Binding-site contacts:
Ligand atom CD1 contacts residue PHE39 of chain 1.A at 3.6 Å (hydrophobic).
Ligand atom CE2 contacts residue ILE45 of chain 1.A at 3.6 Å (hydrophobic).
Ligand atom CG contacts residue PHE39 of chain 1.A at 3.7 Å (hydrophobic).
Ligand atom CB contacts residue MET46 of chain 1.A at 3.7 Å (hydrophobic).
Ligand atom CE2 contacts residue GLY42 of chain 1.A at 3.8 Å.
Ligand atom CLL contacts residue ILE83 of chain 1.A at 3.6 Å.
Ligand atom CD2 contacts residue HIS80 of chain 1.A at 3.7 Å.
Ligand atom CZ contacts residue ILE45 of chain 1.A at 3.4 Å (hydrophobic).
Ligand atom CH2 contacts residue ILE45 of chain 1.A at 3.6 Å (hydrophobic).
Ligand atom CH2 contacts residue LYS35 of chain 1.A at 3.6 Å.
Ligand atom CZ3 contacts residue ILE45 of chain 1.A at 3.4 Å (hydrophobic).
Ligand atom CZ contacts residue PHE39 of chain 1.A at 3.7 Å (hydrophobic).
Ligand atom CD1 contacts residue GLY42 of chain 1.A at 3.5 Å.
Ligand atom CE3 contacts residue VAL77 of chain 1.A at 3.8 Å (hydrophobic).
Ligand atom CE2 contacts residue GLY42 of chain 1.A at 3.7 Å.
Ligand atom CE1 contacts residue PHE39 of chain 1.A at 3.6 Å (hydrophobic).
Ligand atom NE1 contacts residue PHE39 of chain 1.A at 3.7 Å.
Ligand atom CE2 contacts residue LYS35 of chain 1.A at 3.6 Å.
Ligand atom CD1 contacts residue TYR51 of chain 1.A at 3.5 Å (hydrophobic).
Ligand atom O contacts residue VAL77 of chain 1.A at 3.8 Å.
Ligand atom CE1 contacts residue TYR51 of chain 1.A at 3.7 Å (hydrophobic).
Ligand atom CZ2 contacts residue LYS35 of chain 1.A at 3.2 Å.
Ligand atom CD2 contacts residue PHE39 of chain 1.A at 3.8 Å (hydrophobic).
Ligand atom CE2 contacts residue LEU38 of chain 1.A at 3.8 Å (hydrophobic).
Ligand atom CB contacts residue TYR51 of chain 1.A at 3.8 Å (hydrophobic).
Ligand atom CD1 contacts residue LEU38 of chain 1.A at 3.5 Å (hydrophobic).
Ligand atom NE1 contacts residue LEU38 of chain 1.A at 2.7 Å (h-bond).
Ligand atom CE2 contacts residue PHE39 of chain 1.A at 3.8 Å (hydrophobic).
Ligand atom CD1 contacts residue LEU38 of chain 1.A at 3.7 Å (hydrophobic).
Ligand atom NE1 contacts residue LYS35 of chain 1.A at 3.3 Å (salt-bridge).
Ligand atom CZ3 contacts residue LEU38 of chain 1.A at 3.8 Å (hydrophobic).
Ligand atom O contacts residue GLN56 of chain 1.A at 3.4 Å.
Ligand atom CE1 contacts residue GLN56 of chain 1.A at 3.5 Å.
Ligand atom CLL contacts residue PHE70 of chain 1.A at 3.4 Å.
Ligand atom CD1 contacts residue GLN56 of chain 1.A at 3.3 Å.
Ligand atom CE1 contacts residue GLN43 of chain 1.A at 3.4 Å.
Ligand atom NE1 contacts residue GLY42 of chain 1.A at 3.4 Å (h-bond).
Ligand atom CE1 contacts residue VAL77 of chain 1.A at 3.7 Å (hydrophobic).
Ligand atom CLL contacts residue PHE75 of chain 1.A at 3.7 Å.
Ligand atom CG contacts residue GLY42 of chain 1.A at 3.8 Å.

A small-molecule ligand and the protein it binds are described below.
Small molecule (SMILES): CC(C)C[C@@H]1NC(=O)[C@H](Cc2c[nH]c3cc(Cl)ccc23)NC(=O)[C@H](CCC(=O)O)NC(=O)[C@H](Cc2ccccc2)NC(=O)[C@@H]2CCCN2C(=O)[C@H]2CCCN2C(=O)[C@H](Cc2ccccc2)NC(=O)[C@H](CCC(=O)O)NC(=O)[C@H](CC2=CN=C3C=CC=CC23)NC(=O)[C@H](CC(=O)O)NC1=O

Sequence of chain 1.A:
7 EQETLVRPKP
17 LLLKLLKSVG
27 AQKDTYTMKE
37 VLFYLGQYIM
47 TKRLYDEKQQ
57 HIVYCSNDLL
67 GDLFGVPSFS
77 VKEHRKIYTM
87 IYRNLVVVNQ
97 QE